Sequence of chain 1.A:
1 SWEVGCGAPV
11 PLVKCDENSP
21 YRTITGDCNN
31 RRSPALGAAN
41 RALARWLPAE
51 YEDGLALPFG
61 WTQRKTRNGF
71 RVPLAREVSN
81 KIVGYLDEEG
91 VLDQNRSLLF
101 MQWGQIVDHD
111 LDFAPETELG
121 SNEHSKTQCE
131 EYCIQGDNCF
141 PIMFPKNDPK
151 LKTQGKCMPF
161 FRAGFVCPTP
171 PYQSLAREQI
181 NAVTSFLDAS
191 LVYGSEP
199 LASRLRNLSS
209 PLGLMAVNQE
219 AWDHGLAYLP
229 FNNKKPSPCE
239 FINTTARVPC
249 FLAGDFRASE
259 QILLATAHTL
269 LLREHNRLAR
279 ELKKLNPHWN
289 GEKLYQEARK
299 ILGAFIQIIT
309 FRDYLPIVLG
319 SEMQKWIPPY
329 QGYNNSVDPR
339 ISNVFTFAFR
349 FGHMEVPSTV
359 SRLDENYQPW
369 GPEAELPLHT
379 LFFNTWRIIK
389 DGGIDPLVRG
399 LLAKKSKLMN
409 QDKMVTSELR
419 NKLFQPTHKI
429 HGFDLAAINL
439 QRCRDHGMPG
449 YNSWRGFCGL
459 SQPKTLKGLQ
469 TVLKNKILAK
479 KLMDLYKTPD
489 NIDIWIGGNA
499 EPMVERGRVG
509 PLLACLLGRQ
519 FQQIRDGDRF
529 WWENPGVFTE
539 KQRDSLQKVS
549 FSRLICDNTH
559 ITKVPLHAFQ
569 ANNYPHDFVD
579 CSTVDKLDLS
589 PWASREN

The protein below binds the small molecule below.
Small molecule (SMILES): O=C(NO)c1ccccc1

Binding-site contacts:
Ligand atom C contacts residue ARG255 of chain 1.A at 3.6 Å.
Ligand atom C6 contacts residue ARG255 of chain 1.A at 4.2 Å.
Ligand atom C contacts residue HIS109 of chain 1.A at 4.3 Å.
Ligand atom O1 contacts residue HEM1 of chain 1.F at 3.4 Å.
Ligand atom C contacts residue HEM1 of chain 1.F at 3.5 Å.
Ligand atom C2 contacts residue HEM1 of chain 1.F at 3.8 Å.
Ligand atom O2 contacts residue HIS109 of chain 1.A at 2.5 Å (h-bond).
Ligand atom O1 contacts residue ARG255 of chain 1.A at 3.1 Å.
Ligand atom N contacts residue GLU258 of chain 1.A at 4.2 Å.
Ligand atom C1 contacts residue ARG255 of chain 1.A at 4.1 Å.
Ligand atom C4 contacts residue PHE381 of chain 1.A at 3.7 Å (hydrophobic).
Ligand atom C3 contacts residue PHE381 of chain 1.A at 3.1 Å (hydrophobic).
Ligand atom C2 contacts residue GLU258 of chain 1.A at 3.4 Å.
Ligand atom C4 contacts residue PRO424 of chain 1.A at 3.4 Å (hydrophobic).
Ligand atom C5 contacts residue PRO424 of chain 1.A at 4.4 Å (hydrophobic).
Ligand atom O1 contacts residue HIS109 of chain 1.A at 4.5 Å.
Ligand atom C2 contacts residue PHE381 of chain 1.A at 4.2 Å (hydrophobic).
Ligand atom C3 contacts residue HEM1 of chain 1.F at 4.2 Å.
Ligand atom O2 contacts residue HEM1 of chain 1.F at 3.2 Å (h-bond).
Ligand atom N contacts residue HIS109 of chain 1.A at 3.4 Å (h-bond).
Ligand atom C3 contacts residue PRO424 of chain 1.A at 4.0 Å (hydrophobic).
Ligand atom N contacts residue GLN105 of chain 1.A at 3.8 Å.
Ligand atom N contacts residue HEM1 of chain 1.F at 3.2 Å (h-bond).
Ligand atom O2 contacts residue GLN105 of chain 1.A at 3.4 Å (h-bond).
Ligand atom C3 contacts residue GLU258 of chain 1.A at 4.1 Å.
Ligand atom O2 contacts residue ARG255 of chain 1.A at 4.3 Å.
Ligand atom C1 contacts residue HEM1 of chain 1.F at 3.7 Å.
Ligand atom C4 contacts residue GLN423 of chain 1.A at 4.3 Å.
Ligand atom C6 contacts residue HEM1 of chain 1.F at 4.0 Å.
Ligand atom N contacts residue ARG255 of chain 1.A at 4.1 Å.